Sequence of chain 1.D:
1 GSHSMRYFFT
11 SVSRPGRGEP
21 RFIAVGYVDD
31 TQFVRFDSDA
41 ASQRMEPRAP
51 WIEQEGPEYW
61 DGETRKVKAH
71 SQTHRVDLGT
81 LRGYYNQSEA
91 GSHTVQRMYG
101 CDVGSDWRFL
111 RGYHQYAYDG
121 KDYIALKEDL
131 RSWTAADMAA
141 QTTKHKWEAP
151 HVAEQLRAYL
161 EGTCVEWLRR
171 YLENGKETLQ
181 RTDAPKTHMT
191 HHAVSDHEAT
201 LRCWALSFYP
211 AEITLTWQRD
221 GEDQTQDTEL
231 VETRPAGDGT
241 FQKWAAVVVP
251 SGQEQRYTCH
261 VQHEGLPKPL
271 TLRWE

Binding-site contacts:
Ligand atom C contacts residue LYS146 of chain 1.D at 3.3 Å.
Ligand atom N contacts residue TYR171 of chain 1.D at 2.6 Å (h-bond).
Ligand atom CB contacts residue TRP167 of chain 1.D at 3.6 Å (hydrophobic).
Ligand atom CA contacts residue TYR7 of chain 1.D at 3.3 Å (hydrophobic).
Ligand atom O contacts residue TYR7 of chain 1.D at 3.6 Å.
Ligand atom O contacts residue LYS146 of chain 1.D at 3.3 Å (salt-bridge).
Ligand atom CG1 contacts residue TYR116 of chain 1.D at 3.5 Å (hydrophobic).
Ligand atom C contacts residue TYR84 of chain 1.D at 3.5 Å (hydrophobic).
Ligand atom N contacts residue TYR99 of chain 1.D at 3.0 Å (h-bond).
Ligand atom CG2 contacts residue ASP77 of chain 1.D at 3.5 Å.
Ligand atom CB contacts residue GLU63 of chain 1.D at 3.6 Å.
Ligand atom O contacts residue THR143 of chain 1.D at 2.8 Å (h-bond).
Ligand atom N contacts residue GLU63 of chain 1.D at 2.8 Å (salt-bridge).
Ligand atom CG contacts residue GLU63 of chain 1.D at 3.4 Å.
Ligand atom CD2 contacts residue TYR99 of chain 1.D at 3.6 Å (hydrophobic).
Ligand atom CD1 contacts residue MET45 of chain 1.D at 3.5 Å (hydrophobic).
Ligand atom O contacts residue LYS66 of chain 1.D at 3.0 Å (salt-bridge).
Ligand atom CG contacts residue LYS66 of chain 1.D at 3.4 Å.
Ligand atom CA contacts residue GLU63 of chain 1.D at 3.5 Å.
Ligand atom CA contacts residue TYR159 of chain 1.D at 3.6 Å (hydrophobic).
Ligand atom N contacts residue ASP77 of chain 1.D at 3.1 Å (salt-bridge).
Ligand atom N contacts residue TYR7 of chain 1.D at 3.5 Å (h-bond).
Ligand atom OXT contacts residue LYS146 of chain 1.D at 2.8 Å (salt-bridge).
Ligand atom OXT contacts residue THR80 of chain 1.D at 3.6 Å.
Ligand atom C contacts residue GLU63 of chain 1.D at 3.6 Å.
Ligand atom CD2 contacts residue ARG97 of chain 1.D at 3.6 Å.
Ligand atom O contacts residue TYR159 of chain 1.D at 2.7 Å (h-bond).
Ligand atom CZ3 contacts residue HIS114 of chain 1.D at 3.5 Å.
Ligand atom CD2 contacts residue THR73 of chain 1.D at 3.4 Å.
Ligand atom CB contacts residue TYR99 of chain 1.D at 3.5 Å (hydrophobic).
Ligand atom O contacts residue HIS70 of chain 1.D at 3.0 Å.
Ligand atom N contacts residue TYR159 of chain 1.D at 3.6 Å.
Ligand atom O contacts residue TYR84 of chain 1.D at 2.7 Å (h-bond).
Ligand atom CE contacts residue GLU63 of chain 1.D at 3.4 Å.
Ligand atom CA contacts residue TYR171 of chain 1.D at 3.5 Å (hydrophobic).
Ligand atom CE contacts residue TRP167 of chain 1.D at 3.6 Å (hydrophobic).
Ligand atom CD1 contacts residue TYR159 of chain 1.D at 3.6 Å (hydrophobic).
Ligand atom N contacts residue TYR7 of chain 1.D at 2.8 Å (h-bond).
Ligand atom C contacts residue TYR7 of chain 1.D at 3.4 Å (hydrophobic).
Ligand atom O contacts residue TRP147 of chain 1.D at 2.9 Å (h-bond).

A small-molecule ligand and the protein it binds are described below.
Small molecule (SMILES): CSCC[C@H](N)C(=O)N[C@@H](CC(C)C)C(=O)N[C@@H](CC1=CN=C2C=CC=CC12)C(=O)NCC(=O)N[C@@H](Cc1ccc(O)cc1)C(=O)N[C@@H](CC(C)C)C(=O)N[C@@H](CCC(N)=O)C(=O)N[C@@H](Cc1ccc(O)cc1)C(=O)N[C@H](C(=O)O)C(C)C